This protein binds this small molecule.
Small molecule (SMILES): Nc1ncnc2c1ncn2[C@H]1C[C@H](O)[C@@H](COP(=O)(O)O)O1

Sequence of chain 1.PA:
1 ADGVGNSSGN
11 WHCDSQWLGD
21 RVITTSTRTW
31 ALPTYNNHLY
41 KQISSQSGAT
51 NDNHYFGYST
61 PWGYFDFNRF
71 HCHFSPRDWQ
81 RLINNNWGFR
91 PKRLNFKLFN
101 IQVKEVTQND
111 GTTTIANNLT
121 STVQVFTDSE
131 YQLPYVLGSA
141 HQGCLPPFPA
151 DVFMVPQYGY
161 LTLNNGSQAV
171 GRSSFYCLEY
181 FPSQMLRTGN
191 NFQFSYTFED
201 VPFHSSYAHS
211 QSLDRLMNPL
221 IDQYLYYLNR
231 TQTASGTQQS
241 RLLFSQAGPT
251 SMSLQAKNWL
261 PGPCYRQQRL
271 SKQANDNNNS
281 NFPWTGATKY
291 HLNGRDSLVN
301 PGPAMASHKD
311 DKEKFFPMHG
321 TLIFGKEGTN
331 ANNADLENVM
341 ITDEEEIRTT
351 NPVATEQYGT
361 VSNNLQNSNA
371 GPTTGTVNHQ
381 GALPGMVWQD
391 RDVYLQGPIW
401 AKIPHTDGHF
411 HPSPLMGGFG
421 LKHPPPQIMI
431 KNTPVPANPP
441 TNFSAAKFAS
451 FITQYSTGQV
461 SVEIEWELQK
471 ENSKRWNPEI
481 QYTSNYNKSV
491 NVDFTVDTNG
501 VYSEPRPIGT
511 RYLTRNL

Binding-site contacts:
Ligand atom C5 contacts residue PRO202 of chain 1.PA at 3.9 Å (hydrophobic).
Ligand atom N7 contacts residue HIS411 of chain 1.PA at 3.7 Å.
Ligand atom N6 contacts residue SER413 of chain 1.PA at 3.6 Å.
Ligand atom O5' contacts residue PRO202 of chain 1.PA at 4.1 Å.
Ligand atom C6 contacts residue PRO412 of chain 1.PA at 3.6 Å (hydrophobic).
Ligand atom C6 contacts residue VAL201 of chain 1.PA at 4.5 Å (hydrophobic).
Ligand atom N1 contacts residue PRO202 of chain 1.PA at 4.0 Å.
Ligand atom C6 contacts residue GLY420 of chain 1.PA at 4.3 Å.
Ligand atom C6 contacts residue PRO202 of chain 1.PA at 4.0 Å (hydrophobic).
Ligand atom N6 contacts residue GLY420 of chain 1.PA at 3.6 Å.
Ligand atom O4' contacts residue PRO202 of chain 1.PA at 4.4 Å.
Ligand atom C5 contacts residue PRO412 of chain 1.PA at 4.1 Å (hydrophobic).
Ligand atom C8 contacts residue PRO202 of chain 1.PA at 4.4 Å (hydrophobic).
Ligand atom C2' contacts residue HIS411 of chain 1.PA at 4.3 Å.
Ligand atom O1P contacts residue PRO202 of chain 1.PA at 4.1 Å.
Ligand atom C5' contacts residue PRO202 of chain 1.PA at 4.2 Å (hydrophobic).
Ligand atom P contacts residue PRO202 of chain 1.PA at 4.4 Å.
Ligand atom C2 contacts residue GLY420 of chain 1.PA at 3.8 Å.
Ligand atom C2 contacts residue PRO412 of chain 1.PA at 4.2 Å (hydrophobic).
Ligand atom N7 contacts residue SER413 of chain 1.PA at 4.3 Å.
Ligand atom N1 contacts residue GLY420 of chain 1.PA at 3.2 Å (h-bond).
Ligand atom O3' contacts residue HIS409 of chain 1.CA at 4.4 Å.
Ligand atom C2 contacts residue PRO202 of chain 1.PA at 4.0 Å (hydrophobic).
Ligand atom C4 contacts residue PRO412 of chain 1.PA at 4.1 Å (hydrophobic).
Ligand atom N1 contacts residue PRO412 of chain 1.PA at 3.7 Å.
Ligand atom O3P contacts residue PRO202 of chain 1.PA at 4.1 Å.
Ligand atom C6 contacts residue SER413 of chain 1.PA at 4.4 Å.
Ligand atom N6 contacts residue PRO412 of chain 1.PA at 3.6 Å.
Ligand atom N7 contacts residue PRO202 of chain 1.PA at 4.2 Å.
Ligand atom N9 contacts residue PRO412 of chain 1.PA at 4.4 Å.
Ligand atom N3 contacts residue PRO202 of chain 1.PA at 4.2 Å.
Ligand atom C8 contacts residue HIS411 of chain 1.PA at 3.4 Å.
Ligand atom N1 contacts residue VAL201 of chain 1.PA at 4.0 Å.
Ligand atom C4 contacts residue PRO202 of chain 1.PA at 4.0 Å (hydrophobic).
Ligand atom N3 contacts residue PRO412 of chain 1.PA at 4.0 Å.
Ligand atom N9 contacts residue PRO202 of chain 1.PA at 4.3 Å.
Ligand atom N6 contacts residue VAL201 of chain 1.PA at 4.5 Å.
Ligand atom N9 contacts residue HIS411 of chain 1.PA at 4.5 Å.

Sequence of chain 1.CA:
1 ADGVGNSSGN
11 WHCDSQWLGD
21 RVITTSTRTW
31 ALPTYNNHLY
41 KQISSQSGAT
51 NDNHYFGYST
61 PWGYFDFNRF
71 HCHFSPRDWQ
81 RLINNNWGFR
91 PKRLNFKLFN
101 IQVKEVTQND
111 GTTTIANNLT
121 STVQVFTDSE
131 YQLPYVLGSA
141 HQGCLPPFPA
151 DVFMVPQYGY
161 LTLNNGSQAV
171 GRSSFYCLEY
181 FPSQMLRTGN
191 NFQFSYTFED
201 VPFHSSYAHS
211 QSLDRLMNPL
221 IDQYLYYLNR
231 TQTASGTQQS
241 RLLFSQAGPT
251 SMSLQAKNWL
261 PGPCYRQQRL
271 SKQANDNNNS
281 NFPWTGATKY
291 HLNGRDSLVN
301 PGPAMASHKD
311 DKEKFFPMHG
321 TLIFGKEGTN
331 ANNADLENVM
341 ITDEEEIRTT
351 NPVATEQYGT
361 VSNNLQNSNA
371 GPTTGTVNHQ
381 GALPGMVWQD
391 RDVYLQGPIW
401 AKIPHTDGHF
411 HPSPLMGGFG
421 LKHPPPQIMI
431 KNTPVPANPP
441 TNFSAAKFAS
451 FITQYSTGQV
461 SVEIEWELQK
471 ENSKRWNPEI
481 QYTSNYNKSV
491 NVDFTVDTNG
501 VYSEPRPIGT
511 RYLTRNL